Binding-site contacts:
Ligand atom C17 contacts residue MET267 of chain 1.C at 3.6 Å (hydrophobic).
Ligand atom C8 contacts residue TYR247 of chain 1.C at 3.7 Å (hydrophobic).
Ligand atom C25 contacts residue PRO266 of chain 1.C at 3.4 Å (hydrophobic).
Ligand atom C1 contacts residue GLY279 of chain 1.C at 3.8 Å.
Ligand atom C6 contacts residue PHE283 of chain 1.C at 3.5 Å (hydrophobic).
Ligand atom N14 contacts residue PHE283 of chain 1.C at 3.5 Å.
Ligand atom C24 contacts residue MET267 of chain 1.C at 3.8 Å (hydrophobic).
Ligand atom O20 contacts residue GLN280 of chain 1.C at 2.7 Å (h-bond).
Ligand atom O18 contacts residue PHE283 of chain 1.C at 3.7 Å.
Ligand atom C2 contacts residue PHE283 of chain 1.C at 3.6 Å (hydrophobic).
Ligand atom C24 contacts residue GLY279 of chain 1.C at 3.8 Å.
Ligand atom C23 contacts residue TYR247 of chain 1.C at 3.5 Å (hydrophobic).
Ligand atom O21 contacts residue ILE246 of chain 1.C at 3.1 Å.
Ligand atom C12 contacts residue MET267 of chain 1.C at 3.7 Å (hydrophobic).
Ligand atom N4 contacts residue TYR247 of chain 1.C at 3.4 Å (h-bond).
Ligand atom C16 contacts residue GLN280 of chain 1.C at 3.8 Å.
Ligand atom C12 contacts residue GLY279 of chain 1.C at 3.6 Å.
Ligand atom C1 contacts residue MET267 of chain 1.C at 3.4 Å (hydrophobic).
Ligand atom C19 contacts residue MET267 of chain 1.C at 3.6 Å (hydrophobic).
Ligand atom N4 contacts residue GLN280 of chain 1.C at 3.4 Å (h-bond).
Ligand atom C15 contacts residue PHE283 of chain 1.C at 3.3 Å (hydrophobic).
Ligand atom N4 contacts residue MET267 of chain 1.C at 3.8 Å.
Ligand atom C16 contacts residue PHE283 of chain 1.C at 3.8 Å (hydrophobic).
Ligand atom N11 contacts residue LEU229 of chain 1.C at 3.7 Å.
Ligand atom C19 contacts residue GLY279 of chain 1.C at 3.4 Å.
Ligand atom C16 contacts residue ILE246 of chain 1.C at 3.8 Å (hydrophobic).
Ligand atom N5 contacts residue MET267 of chain 1.C at 3.4 Å.
Ligand atom C15 contacts residue MET267 of chain 1.C at 3.8 Å (hydrophobic).
Ligand atom C26 contacts residue VAL276 of chain 1.C at 3.6 Å (hydrophobic).
Ligand atom C9 contacts residue PHE283 of chain 1.C at 3.6 Å (hydrophobic).
Ligand atom N5 contacts residue TYR247 of chain 1.C at 2.5 Å (h-bond).
Ligand atom C8 contacts residue GLY279 of chain 1.C at 3.5 Å.
Ligand atom C23 contacts residue MET267 of chain 1.C at 3.7 Å (hydrophobic).
Ligand atom C8 contacts residue MET267 of chain 1.C at 3.5 Å (hydrophobic).
Ligand atom C27 contacts residue GLU275 of chain 1.C at 3.4 Å.
Ligand atom N7 contacts residue MET267 of chain 1.C at 3.5 Å (h-bond).
Ligand atom C1 contacts residue TYR247 of chain 1.C at 3.3 Å (hydrophobic).
Ligand atom C3 contacts residue PHE283 of chain 1.C at 3.7 Å (hydrophobic).
Ligand atom C26 contacts residue GLU275 of chain 1.C at 3.6 Å.
Ligand atom N7 contacts residue GLY279 of chain 1.C at 3.6 Å.

This small molecule binds to this protein.
Small molecule (SMILES): Cn1ncc(C(=O)O)c1C(=O)Nc1ccn2cc(-c3ccccc3)nc2n1

Sequence of chain 1.C:
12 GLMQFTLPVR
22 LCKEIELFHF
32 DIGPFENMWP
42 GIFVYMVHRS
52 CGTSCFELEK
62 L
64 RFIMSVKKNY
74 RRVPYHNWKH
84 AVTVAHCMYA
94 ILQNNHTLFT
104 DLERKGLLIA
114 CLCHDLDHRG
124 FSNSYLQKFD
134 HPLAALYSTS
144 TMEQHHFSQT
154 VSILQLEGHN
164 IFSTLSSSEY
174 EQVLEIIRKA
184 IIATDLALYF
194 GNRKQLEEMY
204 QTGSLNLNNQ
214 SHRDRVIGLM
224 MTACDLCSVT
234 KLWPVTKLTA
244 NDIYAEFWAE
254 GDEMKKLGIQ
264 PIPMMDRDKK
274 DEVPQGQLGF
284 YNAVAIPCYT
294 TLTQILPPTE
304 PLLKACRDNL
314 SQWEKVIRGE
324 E